Binding-site contacts:
Ligand atom OE1 contacts residue LEU411 of chain 3.A at 3.8 Å.
Ligand atom CG contacts residue LEU411 of chain 3.A at 3.2 Å (hydrophobic).
Ligand atom O contacts residue ARG336 of chain 3.A at 3.4 Å (salt-bridge).
Ligand atom CD contacts residue SER447 of chain 3.A at 3.1 Å.
Ligand atom CB contacts residue ARG445 of chain 3.A at 3.7 Å.
Ligand atom C contacts residue CYS376 of chain 3.A at 3.5 Å (hydrophobic).
Ligand atom C8 contacts residue PHE419 of chain 3.A at 4.0 Å (hydrophobic).
Ligand atom CD contacts residue LEU411 of chain 3.A at 3.8 Å (hydrophobic).
Ligand atom C8 contacts residue COA1 of chain 3.B at 3.5 Å.
Ligand atom C8 contacts residue LEU411 of chain 3.A at 3.6 Å (hydrophobic).
Ligand atom OXT contacts residue ARG336 of chain 3.A at 2.8 Å (salt-bridge).
Ligand atom C7 contacts residue CYS376 of chain 3.A at 3.6 Å (hydrophobic).
Ligand atom CB contacts residue LEU334 of chain 3.A at 3.9 Å (hydrophobic).
Ligand atom CB contacts residue LEU411 of chain 3.A at 3.8 Å (hydrophobic).
Ligand atom OE1 contacts residue SER447 of chain 3.A at 3.4 Å (h-bond).
Ligand atom C7 contacts residue COA1 of chain 3.B at 3.2 Å.
Ligand atom N2 contacts residue LEU411 of chain 3.A at 3.2 Å (h-bond).
Ligand atom C8 contacts residue ILE374 of chain 3.A at 3.6 Å (hydrophobic).
Ligand atom O7 contacts residue ALA375 of chain 3.A at 3.8 Å.
Ligand atom C contacts residue LEU334 of chain 3.A at 4.0 Å (hydrophobic).
Ligand atom OXT contacts residue LEU333 of chain 3.A at 3.8 Å.
Ligand atom O7 contacts residue CYS376 of chain 3.A at 2.9 Å (h-bond).
Ligand atom OE1 contacts residue ARG445 of chain 3.A at 3.3 Å (salt-bridge).
Ligand atom OXT contacts residue LEU334 of chain 3.A at 2.9 Å (h-bond).
Ligand atom OE1 contacts residue ARG436 of chain 3.A at 3.6 Å.
Ligand atom O7 contacts residue COA1 of chain 3.B at 3.6 Å (h-bond).
Ligand atom C7 contacts residue LEU411 of chain 3.A at 3.8 Å (hydrophobic).
Ligand atom O contacts residue ALA375 of chain 3.A at 3.3 Å.
Ligand atom O contacts residue CYS376 of chain 3.A at 2.5 Å (h-bond).
Ligand atom N2 contacts residue COA1 of chain 3.B at 3.5 Å (h-bond).
Ligand atom CG contacts residue ARG445 of chain 3.A at 3.0 Å.
Ligand atom OE2 contacts residue ARG445 of chain 3.A at 2.4 Å (salt-bridge).
Ligand atom CA contacts residue LEU333 of chain 3.A at 4.0 Å (hydrophobic).
Ligand atom CG contacts residue ILE332 of chain 3.A at 3.9 Å (hydrophobic).
Ligand atom CD contacts residue ARG445 of chain 3.A at 2.5 Å.
Ligand atom OE1 contacts residue LEU334 of chain 3.A at 3.9 Å.
Ligand atom OE2 contacts residue SER447 of chain 3.A at 2.1 Å (h-bond).
Ligand atom O7 contacts residue LEU377 of chain 3.A at 3.0 Å (h-bond).
Ligand atom CG contacts residue SER412 of chain 3.A at 4.0 Å.
Ligand atom C contacts residue ARG336 of chain 3.A at 3.7 Å.

This small molecule binds to this protein.
Small molecule (SMILES): CC(=O)N[C@@H](CCC(=O)O)C(=O)O

Sequence of chain 3.A:
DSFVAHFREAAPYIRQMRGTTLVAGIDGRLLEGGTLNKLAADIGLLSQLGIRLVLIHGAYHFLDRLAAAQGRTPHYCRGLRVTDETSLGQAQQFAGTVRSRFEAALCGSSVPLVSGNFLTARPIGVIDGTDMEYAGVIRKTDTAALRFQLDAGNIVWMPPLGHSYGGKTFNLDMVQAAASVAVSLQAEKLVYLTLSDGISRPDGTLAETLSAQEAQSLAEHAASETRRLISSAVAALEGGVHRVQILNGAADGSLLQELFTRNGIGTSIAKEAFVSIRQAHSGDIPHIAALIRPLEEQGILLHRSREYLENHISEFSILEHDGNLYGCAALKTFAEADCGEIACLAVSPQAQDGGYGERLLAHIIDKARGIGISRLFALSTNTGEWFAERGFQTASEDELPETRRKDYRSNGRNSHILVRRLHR